Binding-site contacts:
Ligand atom C8 contacts residue HIS342 of chain 2.A at 3.7 Å.
Ligand atom N12 contacts residue PHE286 of chain 2.A at 3.4 Å (h-bond).
Ligand atom C6' contacts residue ASN485 of chain 2.A at 3.3 Å.
Ligand atom C11 contacts residue ASN285 of chain 2.A at 3.6 Å.
Ligand atom C9 contacts residue HIS342 of chain 2.A at 3.8 Å.
Ligand atom C4' contacts residue GLY676 of chain 2.A at 3.8 Å.
Ligand atom C9 contacts residue ASN283 of chain 2.A at 3.7 Å.
Ligand atom O2' contacts residue ASN285 of chain 2.A at 3.0 Å (h-bond).
Ligand atom C3' contacts residue GLU673 of chain 2.A at 3.4 Å.
Ligand atom C6 contacts residue ASN285 of chain 2.A at 3.5 Å.
Ligand atom O5' contacts residue LEU137 of chain 2.A at 3.8 Å.
Ligand atom C10 contacts residue ASN283 of chain 2.A at 3.4 Å.
Ligand atom O6' contacts residue HIS378 of chain 2.A at 2.7 Å (h-bond).
Ligand atom N12 contacts residue ASN283 of chain 2.A at 3.5 Å (h-bond).
Ligand atom N2 contacts residue ASN285 of chain 2.A at 3.5 Å (h-bond).
Ligand atom N3 contacts residue ASN285 of chain 2.A at 3.6 Å (h-bond).
Ligand atom C7 contacts residue ASN285 of chain 2.A at 3.5 Å.
Ligand atom N2 contacts residue HIS378 of chain 2.A at 2.7 Å (h-bond).
Ligand atom C10 contacts residue GLU89 of chain 2.A at 3.8 Å.
Ligand atom N5 contacts residue ASN285 of chain 2.A at 3.2 Å (h-bond).
Ligand atom O3' contacts residue GLY676 of chain 2.A at 3.1 Å (h-bond).
Ligand atom N5 contacts residue LEU137 of chain 2.A at 3.6 Å.
Ligand atom C4 contacts residue ASN285 of chain 2.A at 3.4 Å.
Ligand atom C8 contacts residue ASN285 of chain 2.A at 3.7 Å.
Ligand atom O6' contacts residue ASN485 of chain 2.A at 2.8 Å (h-bond).
Ligand atom O4' contacts residue SER675 of chain 2.A at 3.6 Å.
Ligand atom O3' contacts residue GLU673 of chain 2.A at 2.8 Å (salt-bridge).
Ligand atom N3 contacts residue HIS378 of chain 2.A at 3.6 Å (h-bond).
Ligand atom O3' contacts residue SER675 of chain 2.A at 3.0 Å (h-bond).
Ligand atom N3 contacts residue THR379 of chain 2.A at 3.7 Å.
Ligand atom O2' contacts residue GLU673 of chain 2.A at 3.2 Å (salt-bridge).
Ligand atom O2' contacts residue TYR574 of chain 2.A at 3.0 Å (h-bond).
Ligand atom C6' contacts residue HIS378 of chain 2.A at 3.5 Å.
Ligand atom C2' contacts residue HIS378 of chain 2.A at 3.5 Å.
Ligand atom O3' contacts residue ALA674 of chain 2.A at 3.2 Å (h-bond).
Ligand atom C1 contacts residue ASN285 of chain 2.A at 3.3 Å.
Ligand atom O5' contacts residue HIS378 of chain 2.A at 3.8 Å.
Ligand atom O4' contacts residue GLY676 of chain 2.A at 2.9 Å (h-bond).
Ligand atom O4' contacts residue ASN485 of chain 2.A at 3.6 Å (h-bond).
Ligand atom C1 contacts residue HIS378 of chain 2.A at 3.8 Å.

Sequence of chain 2.A:
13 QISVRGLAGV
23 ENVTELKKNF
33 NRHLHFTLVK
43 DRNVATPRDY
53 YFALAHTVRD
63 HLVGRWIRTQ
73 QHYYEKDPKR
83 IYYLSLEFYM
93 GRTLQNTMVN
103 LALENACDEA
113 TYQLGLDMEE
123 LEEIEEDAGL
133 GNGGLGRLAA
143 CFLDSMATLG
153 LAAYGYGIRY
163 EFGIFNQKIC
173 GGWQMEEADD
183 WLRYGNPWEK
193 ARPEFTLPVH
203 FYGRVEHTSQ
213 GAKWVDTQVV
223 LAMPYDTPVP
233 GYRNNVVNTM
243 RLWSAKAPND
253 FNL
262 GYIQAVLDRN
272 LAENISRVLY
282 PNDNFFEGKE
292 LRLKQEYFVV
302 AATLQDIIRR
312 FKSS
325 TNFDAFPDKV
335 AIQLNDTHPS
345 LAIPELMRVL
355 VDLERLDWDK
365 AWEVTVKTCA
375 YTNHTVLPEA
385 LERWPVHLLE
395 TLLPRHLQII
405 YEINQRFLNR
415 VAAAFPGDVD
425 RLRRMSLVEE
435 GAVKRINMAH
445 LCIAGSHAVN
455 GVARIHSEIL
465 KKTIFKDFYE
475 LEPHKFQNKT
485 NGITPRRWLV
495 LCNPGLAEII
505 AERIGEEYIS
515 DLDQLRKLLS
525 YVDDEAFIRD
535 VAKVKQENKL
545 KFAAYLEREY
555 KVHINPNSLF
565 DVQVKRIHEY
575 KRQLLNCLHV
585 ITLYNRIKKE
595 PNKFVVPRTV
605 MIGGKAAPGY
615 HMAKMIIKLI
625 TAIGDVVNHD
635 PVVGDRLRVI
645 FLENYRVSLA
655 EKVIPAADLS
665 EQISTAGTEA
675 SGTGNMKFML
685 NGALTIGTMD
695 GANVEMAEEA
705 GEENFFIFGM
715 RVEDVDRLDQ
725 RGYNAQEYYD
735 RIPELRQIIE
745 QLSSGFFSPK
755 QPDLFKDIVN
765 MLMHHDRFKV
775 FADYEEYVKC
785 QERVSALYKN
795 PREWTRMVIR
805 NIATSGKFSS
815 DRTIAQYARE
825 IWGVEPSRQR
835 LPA

A small-molecule ligand and the protein it binds are described below.
Small molecule (SMILES): Nc1ccc(-c2nnc([C@@H]3O[C@H](CO)[C@@H](O)[C@H](O)[C@H]3O)[nH]2)cc1